Sequence of chain 55.A:
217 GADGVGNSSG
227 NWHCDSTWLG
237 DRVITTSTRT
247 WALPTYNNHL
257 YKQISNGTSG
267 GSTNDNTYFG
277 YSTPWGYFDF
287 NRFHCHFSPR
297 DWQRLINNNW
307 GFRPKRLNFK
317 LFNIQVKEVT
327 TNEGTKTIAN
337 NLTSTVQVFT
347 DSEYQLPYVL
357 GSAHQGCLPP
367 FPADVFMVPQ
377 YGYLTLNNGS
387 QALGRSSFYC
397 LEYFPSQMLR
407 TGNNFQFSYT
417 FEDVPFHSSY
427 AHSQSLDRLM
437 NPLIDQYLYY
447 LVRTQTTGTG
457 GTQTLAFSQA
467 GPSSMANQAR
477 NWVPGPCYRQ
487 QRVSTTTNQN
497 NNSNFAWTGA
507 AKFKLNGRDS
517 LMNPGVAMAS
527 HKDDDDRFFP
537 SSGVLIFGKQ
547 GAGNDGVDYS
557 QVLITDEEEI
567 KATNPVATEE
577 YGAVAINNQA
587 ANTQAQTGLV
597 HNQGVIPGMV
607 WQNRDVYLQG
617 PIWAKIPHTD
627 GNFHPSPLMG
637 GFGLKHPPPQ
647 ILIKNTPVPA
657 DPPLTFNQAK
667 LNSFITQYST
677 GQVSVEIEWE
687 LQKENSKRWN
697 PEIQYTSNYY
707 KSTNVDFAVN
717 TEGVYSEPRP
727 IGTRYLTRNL

A small-molecule ligand and the protein it binds are described below.
Small molecule (SMILES): Nc1ncnc2c1ncn2[C@H]1C[C@H](O)[C@@H](COP(=O)(O)O)O1

Sequence of chain 8.A:
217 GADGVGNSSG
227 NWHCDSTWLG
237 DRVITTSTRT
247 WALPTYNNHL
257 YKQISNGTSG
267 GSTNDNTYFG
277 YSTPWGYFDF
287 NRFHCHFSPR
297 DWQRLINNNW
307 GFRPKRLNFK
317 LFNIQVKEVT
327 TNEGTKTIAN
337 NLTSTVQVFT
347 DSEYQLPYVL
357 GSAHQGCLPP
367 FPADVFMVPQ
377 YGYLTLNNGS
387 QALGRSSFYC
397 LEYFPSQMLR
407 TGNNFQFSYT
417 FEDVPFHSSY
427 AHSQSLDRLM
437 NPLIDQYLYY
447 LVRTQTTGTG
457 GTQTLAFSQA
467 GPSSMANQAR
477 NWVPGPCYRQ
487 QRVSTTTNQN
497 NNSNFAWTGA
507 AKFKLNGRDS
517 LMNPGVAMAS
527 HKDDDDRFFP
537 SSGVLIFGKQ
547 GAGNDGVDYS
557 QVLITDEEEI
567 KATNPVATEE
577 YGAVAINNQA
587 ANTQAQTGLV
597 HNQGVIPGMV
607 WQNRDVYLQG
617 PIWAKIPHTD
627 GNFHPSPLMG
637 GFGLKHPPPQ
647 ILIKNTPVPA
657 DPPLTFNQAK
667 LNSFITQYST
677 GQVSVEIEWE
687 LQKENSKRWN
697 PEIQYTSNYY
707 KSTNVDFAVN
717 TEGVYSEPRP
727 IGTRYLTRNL

Binding-site contacts:
Ligand atom C6 contacts residue SER632 of chain 55.A at 3.9 Å.
Ligand atom C2 contacts residue VAL420 of chain 55.A at 4.3 Å (hydrophobic).
Ligand atom N6 contacts residue SER632 of chain 55.A at 3.3 Å (h-bond).
Ligand atom C6 contacts residue PRO631 of chain 55.A at 3.9 Å (hydrophobic).
Ligand atom C2 contacts residue PRO421 of chain 55.A at 4.5 Å (hydrophobic).
Ligand atom C6 contacts residue PRO421 of chain 55.A at 4.1 Å (hydrophobic).
Ligand atom N7 contacts residue HIS630 of chain 55.A at 4.1 Å.
Ligand atom N9 contacts residue PRO421 of chain 55.A at 4.4 Å.
Ligand atom N3 contacts residue GLY639 of chain 55.A at 4.3 Å.
Ligand atom N1 contacts residue PRO631 of chain 55.A at 3.5 Å (h-bond).
Ligand atom N1 contacts residue PRO421 of chain 55.A at 4.3 Å.
Ligand atom C6 contacts residue GLY639 of chain 55.A at 3.8 Å.
Ligand atom N1 contacts residue GLY639 of chain 55.A at 3.1 Å (h-bond).
Ligand atom C2 contacts residue PRO631 of chain 55.A at 3.3 Å (hydrophobic).
Ligand atom N9 contacts residue HIS630 of chain 55.A at 4.2 Å.
Ligand atom C3' contacts residue HIS630 of chain 55.A at 4.4 Å.
Ligand atom C5 contacts residue PRO421 of chain 55.A at 4.1 Å (hydrophobic).
Ligand atom C4 contacts residue PRO631 of chain 55.A at 4.0 Å (hydrophobic).
Ligand atom N7 contacts residue PRO421 of chain 55.A at 4.2 Å.
Ligand atom C4 contacts residue PRO421 of chain 55.A at 4.3 Å (hydrophobic).
Ligand atom C8 contacts residue PRO421 of chain 55.A at 4.3 Å (hydrophobic).
Ligand atom N3 contacts residue PRO631 of chain 55.A at 3.6 Å.
Ligand atom C8 contacts residue HIS630 of chain 55.A at 3.3 Å.
Ligand atom O2P contacts residue ASP626 of chain 8.A at 4.2 Å.
Ligand atom N6 contacts residue GLY639 of chain 55.A at 3.6 Å (h-bond).
Ligand atom C1' contacts residue HIS630 of chain 55.A at 4.0 Å.
Ligand atom N7 contacts residue ASN609 of chain 55.A at 3.8 Å.
Ligand atom C2 contacts residue GLY639 of chain 55.A at 3.1 Å.
Ligand atom C1' contacts residue PRO631 of chain 55.A at 4.3 Å (hydrophobic).
Ligand atom O1P contacts residue LYS641 of chain 8.A at 4.0 Å.
Ligand atom C5 contacts residue SER632 of chain 55.A at 4.1 Å.
Ligand atom C6 contacts residue VAL420 of chain 55.A at 4.0 Å (hydrophobic).
Ligand atom N6 contacts residue VAL420 of chain 55.A at 4.0 Å.
Ligand atom C2' contacts residue HIS630 of chain 55.A at 3.2 Å.
Ligand atom N7 contacts residue SER632 of chain 55.A at 4.1 Å.
Ligand atom N1 contacts residue PHE638 of chain 55.A at 4.3 Å.
Ligand atom C5 contacts residue PRO631 of chain 55.A at 4.2 Å (hydrophobic).
Ligand atom N6 contacts residue PHE638 of chain 55.A at 3.9 Å.
Ligand atom N6 contacts residue GLY637 of chain 55.A at 3.7 Å.
Ligand atom N1 contacts residue VAL420 of chain 55.A at 3.7 Å.